A small-molecule ligand and the protein it binds are described below.
Small molecule (SMILES): CNCCCc1cc(F)cc(CCc2cc(C)cc(N)n2)c1

Binding-site contacts:
Ligand atom F13 contacts residue ARG185 of chain 1.B at 3.2 Å.
Ligand atom C07 contacts residue PHE288 of chain 1.B at 3.7 Å (hydrophobic).
Ligand atom C08 contacts residue VAL271 of chain 1.B at 3.9 Å (hydrophobic).
Ligand atom C07 contacts residue HEM1 of chain 1.H at 3.4 Å.
Ligand atom C03 contacts residue HEM1 of chain 1.H at 3.2 Å.
Ligand atom C09 contacts residue GLU296 of chain 1.B at 3.9 Å.
Ligand atom F13 contacts residue GLN182 of chain 1.B at 3.7 Å.
Ligand atom N02 contacts residue HEM1 of chain 1.H at 3.3 Å.
Ligand atom N01 contacts residue PRO269 of chain 1.B at 3.9 Å.
Ligand atom N02 contacts residue TYR292 of chain 1.B at 3.7 Å.
Ligand atom C13 contacts residue GLN182 of chain 1.B at 3.4 Å.
Ligand atom C17 contacts residue HEM1 of chain 1.H at 3.6 Å.
Ligand atom C14 contacts residue GLN182 of chain 1.B at 3.6 Å.
Ligand atom C02 contacts residue PRO269 of chain 1.B at 3.9 Å (hydrophobic).
Ligand atom C15 contacts residue GLN182 of chain 1.B at 3.8 Å.
Ligand atom N02 contacts residue GLU296 of chain 1.B at 2.6 Å (salt-bridge).
Ligand atom N02 contacts residue TRP291 of chain 1.B at 2.7 Å (h-bond).
Ligand atom C09 contacts residue PRO269 of chain 1.B at 3.9 Å (hydrophobic).
Ligand atom C03 contacts residue TRP291 of chain 1.B at 3.9 Å (hydrophobic).
Ligand atom C07 contacts residue GLY290 of chain 1.B at 3.5 Å.
Ligand atom C02 contacts residue GLU296 of chain 1.B at 3.5 Å.
Ligand atom C21 contacts residue MET40 of chain 1.B at 3.9 Å (hydrophobic).
Ligand atom C08 contacts residue HEM1 of chain 1.H at 3.8 Å.
Ligand atom C07 contacts residue SER289 of chain 1.B at 3.8 Å.
Ligand atom C14 contacts residue ARG185 of chain 1.B at 3.8 Å.
Ligand atom C12 contacts residue TYR292 of chain 1.B at 3.8 Å (hydrophobic).
Ligand atom C07 contacts residue PRO269 of chain 1.B at 3.9 Å (hydrophobic).
Ligand atom C18 contacts residue GLN182 of chain 1.B at 3.5 Å.
Ligand atom C04 contacts residue HEM1 of chain 1.H at 3.9 Å.
Ligand atom C02 contacts residue TRP291 of chain 1.B at 3.7 Å (hydrophobic).
Ligand atom C06 contacts residue GLU296 of chain 1.B at 3.5 Å.
Ligand atom C21 contacts residue H4B1 of chain 1.I at 3.9 Å.
Ligand atom C05 contacts residue VAL271 of chain 1.B at 3.8 Å (hydrophobic).
Ligand atom C03 contacts residue PRO269 of chain 1.B at 3.9 Å (hydrophobic).
Ligand atom C12 contacts residue GLN182 of chain 1.B at 3.5 Å.
Ligand atom C08 contacts residue GLU296 of chain 1.B at 3.5 Å.
Ligand atom C16 contacts residue HEM1 of chain 1.H at 3.6 Å.
Ligand atom C02 contacts residue HEM1 of chain 1.H at 3.6 Å.
Ligand atom N01 contacts residue GLU296 of chain 1.B at 2.7 Å (salt-bridge).
Ligand atom F13 contacts residue TYR266 of chain 1.B at 2.8 Å.

Sequence of chain 1.B:
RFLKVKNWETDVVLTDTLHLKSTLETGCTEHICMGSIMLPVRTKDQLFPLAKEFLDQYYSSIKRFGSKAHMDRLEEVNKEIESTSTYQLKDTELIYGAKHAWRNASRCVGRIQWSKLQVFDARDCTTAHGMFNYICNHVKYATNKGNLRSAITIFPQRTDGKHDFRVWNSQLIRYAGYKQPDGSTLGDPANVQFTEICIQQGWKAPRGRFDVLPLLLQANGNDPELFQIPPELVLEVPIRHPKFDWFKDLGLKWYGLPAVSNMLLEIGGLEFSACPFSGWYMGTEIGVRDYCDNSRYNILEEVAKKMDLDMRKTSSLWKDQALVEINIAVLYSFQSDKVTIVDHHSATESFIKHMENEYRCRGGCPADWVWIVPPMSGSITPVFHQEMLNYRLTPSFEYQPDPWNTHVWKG